Binding-site contacts:
Ligand atom OXT contacts residue SER430 of chain 1.A at 2.7 Å (h-bond).
Ligand atom CA contacts residue PHE277 of chain 1.A at 3.5 Å (hydrophobic).
Ligand atom CD contacts residue ASN304 of chain 1.A at 3.7 Å.
Ligand atom O contacts residue LYS89 of chain 1.A at 3.3 Å (salt-bridge).
Ligand atom OXT contacts residue PHE277 of chain 1.A at 3.3 Å.
Ligand atom N contacts residue ASN274 of chain 1.A at 2.7 Å (h-bond).
Ligand atom CG contacts residue THR303 of chain 1.A at 4.2 Å.
Ligand atom OXT contacts residue LYS89 of chain 1.A at 2.9 Å (salt-bridge).
Ligand atom N contacts residue PHE277 of chain 1.A at 3.6 Å.
Ligand atom C contacts residue LYS89 of chain 1.A at 3.5 Å.
Ligand atom NE contacts residue ASN304 of chain 1.A at 2.8 Å (h-bond).
Ligand atom CG contacts residue ASN304 of chain 1.A at 4.2 Å.
Ligand atom CB contacts residue ILE85 of chain 1.A at 3.8 Å (hydrophobic).
Ligand atom CG contacts residue GLN84 of chain 1.A at 3.7 Å.
Ligand atom OZ contacts residue NAP1 of chain 1.F at 3.0 Å.
Ligand atom CG contacts residue PHE277 of chain 1.A at 4.1 Å (hydrophobic).
Ligand atom CB contacts residue GLN84 of chain 1.A at 3.6 Å.
Ligand atom CD contacts residue FAD1 of chain 1.C at 4.4 Å.
Ligand atom O contacts residue ILE85 of chain 1.A at 3.9 Å.
Ligand atom C contacts residue PHE277 of chain 1.A at 3.7 Å (hydrophobic).
Ligand atom NE contacts residue GLN84 of chain 1.A at 4.3 Å.
Ligand atom CA contacts residue ASN274 of chain 1.A at 3.6 Å.
Ligand atom CD contacts residue GLN84 of chain 1.A at 3.4 Å.
Ligand atom C contacts residue ILE85 of chain 1.A at 3.8 Å (hydrophobic).
Ligand atom OZ contacts residue ASN304 of chain 1.A at 3.3 Å (h-bond).
Ligand atom N contacts residue ASP269 of chain 1.A at 4.3 Å.
Ligand atom O contacts residue ASN274 of chain 1.A at 2.9 Å (h-bond).
Ligand atom CB contacts residue LEU428 of chain 1.A at 4.0 Å (hydrophobic).
Ligand atom OXT contacts residue ILE85 of chain 1.A at 3.5 Å.
Ligand atom O contacts residue PHE277 of chain 1.A at 4.4 Å.
Ligand atom C contacts residue ASN274 of chain 1.A at 3.8 Å.
Ligand atom CG contacts residue LEU428 of chain 1.A at 3.7 Å (hydrophobic).
Ligand atom NE contacts residue NAP1 of chain 1.F at 4.0 Å.
Ligand atom NE contacts residue THR303 of chain 1.A at 4.1 Å.
Ligand atom NE contacts residue LEU428 of chain 1.A at 4.2 Å.
Ligand atom C contacts residue SER430 of chain 1.A at 3.8 Å.
Ligand atom CD contacts residue LEU428 of chain 1.A at 3.8 Å (hydrophobic).
Ligand atom OZ contacts residue GLN84 of chain 1.A at 3.5 Å (h-bond).
Ligand atom CB contacts residue SER430 of chain 1.A at 4.0 Å.
Ligand atom CA contacts residue SER430 of chain 1.A at 4.2 Å.

The small molecule below binds the protein below.
Small molecule (SMILES): N[C@@H](CCCNO)C(=O)O

Sequence of chain 1.A:
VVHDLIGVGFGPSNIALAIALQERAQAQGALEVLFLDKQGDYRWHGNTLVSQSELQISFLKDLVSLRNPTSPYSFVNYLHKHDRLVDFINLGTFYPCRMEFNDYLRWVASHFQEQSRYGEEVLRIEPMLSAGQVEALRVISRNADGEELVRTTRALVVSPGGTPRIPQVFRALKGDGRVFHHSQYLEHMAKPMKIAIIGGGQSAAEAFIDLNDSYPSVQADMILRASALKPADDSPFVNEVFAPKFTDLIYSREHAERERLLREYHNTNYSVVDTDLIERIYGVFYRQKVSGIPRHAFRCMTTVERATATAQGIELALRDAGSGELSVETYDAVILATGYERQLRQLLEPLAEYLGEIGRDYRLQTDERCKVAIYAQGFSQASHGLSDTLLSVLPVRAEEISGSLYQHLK